Sequence of chain 6.Y:
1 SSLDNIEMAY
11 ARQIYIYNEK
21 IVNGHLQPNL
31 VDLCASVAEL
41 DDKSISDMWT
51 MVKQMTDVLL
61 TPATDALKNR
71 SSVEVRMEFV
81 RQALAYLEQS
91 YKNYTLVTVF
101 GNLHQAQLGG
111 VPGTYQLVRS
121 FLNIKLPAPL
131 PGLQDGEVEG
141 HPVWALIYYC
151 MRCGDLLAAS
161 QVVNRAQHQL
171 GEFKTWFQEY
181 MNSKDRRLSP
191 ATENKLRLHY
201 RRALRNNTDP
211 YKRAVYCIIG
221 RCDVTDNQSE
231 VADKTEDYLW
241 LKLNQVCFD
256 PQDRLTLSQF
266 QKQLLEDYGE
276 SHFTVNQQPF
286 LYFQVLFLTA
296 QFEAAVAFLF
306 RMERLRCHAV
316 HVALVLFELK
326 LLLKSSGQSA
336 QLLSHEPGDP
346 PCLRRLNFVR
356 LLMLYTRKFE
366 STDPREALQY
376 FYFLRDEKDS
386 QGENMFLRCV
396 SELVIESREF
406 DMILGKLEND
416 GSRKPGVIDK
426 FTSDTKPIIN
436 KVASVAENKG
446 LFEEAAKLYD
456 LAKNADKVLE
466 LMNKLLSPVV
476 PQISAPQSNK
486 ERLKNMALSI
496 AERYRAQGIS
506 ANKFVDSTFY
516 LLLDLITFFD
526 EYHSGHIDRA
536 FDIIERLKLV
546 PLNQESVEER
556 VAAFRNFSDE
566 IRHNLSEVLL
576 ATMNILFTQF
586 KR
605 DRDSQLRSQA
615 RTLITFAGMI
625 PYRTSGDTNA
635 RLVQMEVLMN

This protein binds this small molecule.
Small molecule (SMILES): CC[C@H](C)[C@H](NC(=O)[C@H](CO)NC(=O)[C@H](CCCN=C(N)N)NC(=O)[C@@H](NC(=O)[C@@H]1CCCN1C(=O)[C@@H]1CCCN1C(=O)[C@H](C)N)C(C)C)C(=O)N[C@H](C=O)Cc1ccc(O)cc1

Binding-site contacts:
Ligand atom O contacts residue THR235 of chain 6.Y at 3.0 Å (h-bond).
Ligand atom CG contacts residue ASP233 of chain 6.Y at 3.0 Å.
Ligand atom CG2 contacts residue GLU236 of chain 6.Y at 3.3 Å.
Ligand atom CG2 contacts residue LEU286 of chain 6.Y at 3.7 Å (hydrophobic).
Ligand atom CB contacts residue LEU286 of chain 6.Y at 3.9 Å (hydrophobic).
Ligand atom N contacts residue TYR273 of chain 6.Y at 3.9 Å.
Ligand atom CG2 contacts residue PHE278 of chain 6.Y at 3.7 Å (hydrophobic).
Ligand atom C contacts residue THR235 of chain 6.Y at 3.6 Å.
Ligand atom C contacts residue ASN281 of chain 6.Y at 3.8 Å.
Ligand atom CG2 contacts residue HIS277 of chain 6.Y at 3.3 Å.
Ligand atom CA contacts residue ASN227 of chain 6.Y at 3.7 Å.
Ligand atom CG1 contacts residue TYR94 of chain 6.Y at 3.8 Å (hydrophobic).
Ligand atom C contacts residue TYR94 of chain 6.Y at 4.0 Å (hydrophobic).
Ligand atom O contacts residue LEU286 of chain 6.Y at 3.2 Å.
Ligand atom CG contacts residue LYS234 of chain 6.Y at 3.3 Å.
Ligand atom CG1 contacts residue VAL280 of chain 6.Y at 4.0 Å (hydrophobic).
Ligand atom N contacts residue ASN227 of chain 6.Y at 3.0 Å (h-bond).
Ligand atom CB contacts residue HIS277 of chain 6.Y at 3.7 Å.
Ligand atom CG contacts residue TYR273 of chain 6.Y at 3.6 Å (hydrophobic).
Ligand atom CD contacts residue TYR273 of chain 6.Y at 3.3 Å (hydrophobic).
Ligand atom O contacts residue TYR94 of chain 6.Y at 2.9 Å.
Ligand atom C contacts residue THR235 of chain 6.Y at 3.6 Å.
Ligand atom O contacts residue LYS234 of chain 6.Y at 3.6 Å.
Ligand atom CD1 contacts residue TYR94 of chain 6.Y at 3.5 Å (hydrophobic).
Ligand atom CD1 contacts residue TYR91 of chain 6.Y at 3.9 Å (hydrophobic).
Ligand atom N contacts residue THR235 of chain 6.Y at 3.5 Å (h-bond).
Ligand atom CD contacts residue HIS277 of chain 6.Y at 3.9 Å.
Ligand atom CB contacts residue ASP233 of chain 6.Y at 3.0 Å.
Ligand atom C contacts residue ASN227 of chain 6.Y at 3.5 Å.
Ligand atom C contacts residue LEU286 of chain 6.Y at 3.8 Å (hydrophobic).
Ligand atom CG2 contacts residue ASN281 of chain 6.Y at 3.6 Å.
Ligand atom CB contacts residue TYR238 of chain 6.Y at 3.6 Å (hydrophobic).
Ligand atom O contacts residue THR235 of chain 6.Y at 3.1 Å (h-bond).
Ligand atom CA contacts residue THR235 of chain 6.Y at 3.6 Å.
Ligand atom CG contacts residue HIS277 of chain 6.Y at 3.8 Å.
Ligand atom C contacts residue THR235 of chain 6.Y at 3.6 Å.
Ligand atom O contacts residue ASN227 of chain 6.Y at 3.6 Å.
Ligand atom O contacts residue ASN281 of chain 6.Y at 2.6 Å (h-bond).
Ligand atom O contacts residue HIS277 of chain 6.Y at 3.4 Å.
Ligand atom N contacts residue THR235 of chain 6.Y at 3.9 Å.